Sequence of chain 1.A:
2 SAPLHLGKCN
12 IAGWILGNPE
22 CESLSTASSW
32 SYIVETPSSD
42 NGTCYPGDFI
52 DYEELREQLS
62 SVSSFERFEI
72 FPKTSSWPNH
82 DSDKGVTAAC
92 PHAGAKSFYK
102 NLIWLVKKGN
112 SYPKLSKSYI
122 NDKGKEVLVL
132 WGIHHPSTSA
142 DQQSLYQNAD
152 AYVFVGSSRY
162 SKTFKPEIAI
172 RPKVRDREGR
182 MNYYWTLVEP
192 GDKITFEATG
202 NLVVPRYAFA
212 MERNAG

A protein and the small-molecule ligand that binds it are described below.
Small molecule (SMILES): CC(=O)N[C@H]1[C@H](O[C@H]2[C@H](O[C@@H]3O[C@@H](C)[C@@H](O)[C@@H](O)[C@@H]3O)[C@@H](NC(C)=O)CO[C@@H]2CO[C@@H]2O[C@@H](C)[C@@H](O)[C@@H](O)[C@@H]2O)O[C@H](CO)[C@@H](O[C@@H]2O[C@H](CO)[C@@H](O)[C@H](O)[C@@H]2O)[C@@H]1O

Binding-site contacts:
Ligand atom C5 contacts residue ASP41 of chain 1.A at 3.7 Å.
Ligand atom C8 contacts residue CYS45 of chain 1.A at 3.6 Å (hydrophobic).
Ligand atom C1 contacts residue ASN42 of chain 1.A at 1.4 Å.
Ligand atom C5 contacts residue LYS9 of chain 1.A at 3.8 Å.
Ligand atom O6 contacts residue ARG176 of chain 1.A at 3.9 Å.
Ligand atom C7 contacts residue ASN42 of chain 1.A at 3.2 Å.
Ligand atom C2 contacts residue ARG176 of chain 1.A at 3.6 Å.
Ligand atom C2 contacts residue ALA90 of chain 1.A at 3.6 Å (hydrophobic).
Ligand atom C7 contacts residue ASN19 of chain 1.A at 3.6 Å.
Ligand atom C2 contacts residue ARG176 of chain 1.A at 3.7 Å.
Ligand atom O5 contacts residue ASP41 of chain 1.A at 3.5 Å.
Ligand atom C2 contacts residue ASN42 of chain 1.A at 2.4 Å.
Ligand atom C7 contacts residue CYS45 of chain 1.A at 3.7 Å (hydrophobic).
Ligand atom C6 contacts residue LYS9 of chain 1.A at 3.3 Å.
Ligand atom O2 contacts residue ALA90 of chain 1.A at 2.6 Å (h-bond).
Ligand atom O7 contacts residue CYS45 of chain 1.A at 3.2 Å.
Ligand atom O2 contacts residue ARG176 of chain 1.A at 2.6 Å (salt-bridge).
Ligand atom O3 contacts residue THR37 of chain 1.A at 3.7 Å.
Ligand atom O5 contacts residue ASN42 of chain 1.A at 2.3 Å (h-bond).
Ligand atom O2 contacts residue ASP41 of chain 1.A at 3.6 Å.
Ligand atom C1 contacts residue GLU21 of chain 1.A at 3.7 Å.
Ligand atom C6 contacts residue ASP41 of chain 1.A at 3.8 Å.
Ligand atom O7 contacts residue ASN19 of chain 1.A at 2.9 Å (h-bond).
Ligand atom O7 contacts residue ARG176 of chain 1.A at 3.4 Å (salt-bridge).
Ligand atom C7 contacts residue ARG176 of chain 1.A at 3.8 Å.
Ligand atom C2 contacts residue PRO92 of chain 1.A at 3.6 Å (hydrophobic).
Ligand atom O3 contacts residue SER40 of chain 1.A at 3.7 Å.
Ligand atom N2 contacts residue GLU21 of chain 1.A at 3.6 Å.
Ligand atom O3 contacts residue ARG176 of chain 1.A at 3.1 Å (salt-bridge).
Ligand atom O6 contacts residue ASP41 of chain 1.A at 3.5 Å.
Ligand atom C3 contacts residue ASN42 of chain 1.A at 3.8 Å.
Ligand atom O7 contacts residue ASP41 of chain 1.A at 3.7 Å.
Ligand atom O2 contacts residue PRO92 of chain 1.A at 3.7 Å.
Ligand atom C7 contacts residue GLU21 of chain 1.A at 3.8 Å.
Ligand atom O7 contacts residue ASN42 of chain 1.A at 3.0 Å (h-bond).
Ligand atom C5 contacts residue ASN42 of chain 1.A at 3.6 Å.
Ligand atom O3 contacts residue ARG176 of chain 1.A at 3.5 Å.
Ligand atom C4 contacts residue LYS9 of chain 1.A at 3.9 Å.
Ligand atom C8 contacts residue ASN19 of chain 1.A at 3.3 Å.
Ligand atom N2 contacts residue ASN42 of chain 1.A at 3.0 Å (h-bond).